Sequence of chain 1.B:
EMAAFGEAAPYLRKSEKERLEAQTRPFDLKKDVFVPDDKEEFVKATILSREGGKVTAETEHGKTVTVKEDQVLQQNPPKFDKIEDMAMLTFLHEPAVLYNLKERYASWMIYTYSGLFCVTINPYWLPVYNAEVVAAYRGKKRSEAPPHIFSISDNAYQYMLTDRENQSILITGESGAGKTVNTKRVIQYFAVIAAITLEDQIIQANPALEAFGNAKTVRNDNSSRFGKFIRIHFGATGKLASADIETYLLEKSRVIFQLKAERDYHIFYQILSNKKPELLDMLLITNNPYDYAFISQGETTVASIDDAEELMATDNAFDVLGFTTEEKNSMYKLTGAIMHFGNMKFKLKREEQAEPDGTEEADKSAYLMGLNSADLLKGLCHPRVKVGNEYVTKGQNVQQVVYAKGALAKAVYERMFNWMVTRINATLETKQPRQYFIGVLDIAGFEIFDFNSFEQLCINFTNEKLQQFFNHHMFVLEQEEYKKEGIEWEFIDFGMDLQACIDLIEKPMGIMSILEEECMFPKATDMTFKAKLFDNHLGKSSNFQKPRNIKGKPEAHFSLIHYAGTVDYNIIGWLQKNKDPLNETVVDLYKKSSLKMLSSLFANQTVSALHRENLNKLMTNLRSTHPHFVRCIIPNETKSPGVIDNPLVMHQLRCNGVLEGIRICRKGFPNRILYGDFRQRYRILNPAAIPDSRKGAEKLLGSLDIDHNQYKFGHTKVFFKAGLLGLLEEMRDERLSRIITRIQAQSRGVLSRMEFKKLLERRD

Binding-site contacts:
Ligand atom C03 contacts residue LYS146 of chain 1.B at 3.6 Å.
Ligand atom F27 contacts residue TYR164 of chain 1.B at 3.2 Å.
Ligand atom N15 contacts residue ARG712 of chain 1.B at 3.4 Å (salt-bridge).
Ligand atom C23 contacts residue HIS492 of chain 1.B at 3.6 Å.
Ligand atom O17 contacts residue ARG712 of chain 1.B at 2.9 Å (salt-bridge).
Ligand atom C25 contacts residue HIS666 of chain 1.B at 3.6 Å.
Ligand atom N21 contacts residue ARG712 of chain 1.B at 3.7 Å.
Ligand atom O04 contacts residue ASN160 of chain 1.B at 3.5 Å.
Ligand atom C16 contacts residue TYR164 of chain 1.B at 3.1 Å (hydrophobic).
Ligand atom O17 contacts residue ASN711 of chain 1.B at 3.0 Å (h-bond).
Ligand atom C24 contacts residue HIS666 of chain 1.B at 3.7 Å.
Ligand atom N05 contacts residue LYS146 of chain 1.B at 3.6 Å.
Ligand atom N15 contacts residue ASP168 of chain 1.B at 3.1 Å (salt-bridge).
Ligand atom C16 contacts residue ASP168 of chain 1.B at 3.6 Å.
Ligand atom C10 contacts residue THR167 of chain 1.B at 3.4 Å.
Ligand atom C20 contacts residue PRO710 of chain 1.B at 3.4 Å (hydrophobic).
Ligand atom C23 contacts residue ARG712 of chain 1.B at 3.6 Å.
Ligand atom O04 contacts residue TYR164 of chain 1.B at 3.7 Å.
Ligand atom C19 contacts residue HIS666 of chain 1.B at 3.6 Å.
Ligand atom C06 contacts residue TYR164 of chain 1.B at 3.6 Å (hydrophobic).
Ligand atom N15 contacts residue TYR164 of chain 1.B at 3.8 Å.
Ligand atom C09 contacts residue THR167 of chain 1.B at 3.6 Å.
Ligand atom C25 contacts residue ASP168 of chain 1.B at 3.6 Å.
Ligand atom N18 contacts residue ASP168 of chain 1.B at 3.2 Å (salt-bridge).
Ligand atom N21 contacts residue PRO710 of chain 1.B at 3.4 Å (h-bond).
Ligand atom C29 contacts residue LYS146 of chain 1.B at 3.3 Å.
Ligand atom F27 contacts residue THR167 of chain 1.B at 3.5 Å.
Ligand atom N18 contacts residue ARG712 of chain 1.B at 3.0 Å (salt-bridge).
Ligand atom F27 contacts residue ASP168 of chain 1.B at 3.6 Å.
Ligand atom C12 contacts residue LEU770 of chain 1.B at 3.4 Å (hydrophobic).
Ligand atom C11 contacts residue LEU770 of chain 1.B at 3.5 Å (hydrophobic).
Ligand atom C26 contacts residue THR167 of chain 1.B at 3.5 Å.
Ligand atom C28 contacts residue LYS146 of chain 1.B at 3.4 Å.
Ligand atom C16 contacts residue ARG712 of chain 1.B at 3.4 Å.
Ligand atom O02 contacts residue LYS146 of chain 1.B at 3.4 Å.
Ligand atom C28 contacts residue GLU774 of chain 1.B at 3.8 Å.
Ligand atom C19 contacts residue ASP168 of chain 1.B at 3.7 Å.
Ligand atom C11 contacts residue TYR722 of chain 1.B at 3.6 Å (hydrophobic).
Ligand atom C01 contacts residue LEU770 of chain 1.B at 3.6 Å (hydrophobic).
Ligand atom C22 contacts residue HIS666 of chain 1.B at 3.7 Å.

A small-molecule ligand and the protein it binds are described below.
Small molecule (SMILES): COC(=O)N1CCN(Cc2cccc(NC(=O)Nc3ccc(C)nc3)c2F)CC1